Sequence of chain 1.B:
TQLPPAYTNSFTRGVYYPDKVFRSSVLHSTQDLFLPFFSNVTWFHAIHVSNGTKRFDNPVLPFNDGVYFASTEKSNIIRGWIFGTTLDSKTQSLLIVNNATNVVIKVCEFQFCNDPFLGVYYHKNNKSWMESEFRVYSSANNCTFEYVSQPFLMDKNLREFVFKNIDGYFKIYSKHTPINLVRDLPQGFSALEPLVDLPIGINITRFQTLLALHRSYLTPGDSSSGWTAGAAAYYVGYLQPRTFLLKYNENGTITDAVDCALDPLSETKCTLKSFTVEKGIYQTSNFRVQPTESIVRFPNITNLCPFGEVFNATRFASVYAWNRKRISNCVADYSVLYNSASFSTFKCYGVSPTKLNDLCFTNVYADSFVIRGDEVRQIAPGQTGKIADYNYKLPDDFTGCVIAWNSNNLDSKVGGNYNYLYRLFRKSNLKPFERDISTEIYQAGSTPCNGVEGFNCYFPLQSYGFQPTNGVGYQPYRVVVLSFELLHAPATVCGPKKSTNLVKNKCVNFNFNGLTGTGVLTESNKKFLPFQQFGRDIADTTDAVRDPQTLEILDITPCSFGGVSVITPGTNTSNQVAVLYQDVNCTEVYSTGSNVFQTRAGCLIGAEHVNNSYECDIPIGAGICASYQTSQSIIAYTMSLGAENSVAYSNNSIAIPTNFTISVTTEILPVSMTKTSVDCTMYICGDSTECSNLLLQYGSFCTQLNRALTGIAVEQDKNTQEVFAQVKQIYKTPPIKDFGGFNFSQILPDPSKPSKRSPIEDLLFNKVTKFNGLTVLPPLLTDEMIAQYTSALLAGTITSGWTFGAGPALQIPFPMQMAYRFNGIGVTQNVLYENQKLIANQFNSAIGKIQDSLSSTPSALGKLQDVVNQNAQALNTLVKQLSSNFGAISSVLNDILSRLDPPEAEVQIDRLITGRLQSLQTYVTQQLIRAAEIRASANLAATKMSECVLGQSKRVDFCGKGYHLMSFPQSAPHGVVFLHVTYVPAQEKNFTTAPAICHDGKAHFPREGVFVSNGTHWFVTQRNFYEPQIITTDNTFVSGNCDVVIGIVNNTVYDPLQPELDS

Binding-site contacts:
Ligand atom C4 contacts residue ASN331 of chain 1.B at 4.3 Å.
Ligand atom C5 contacts residue GLN580 of chain 1.B at 4.4 Å.
Ligand atom C5 contacts residue THR581 of chain 1.B at 4.3 Å.
Ligand atom C7 contacts residue ASN331 of chain 1.B at 3.5 Å.
Ligand atom C1 contacts residue GLN580 of chain 1.B at 4.3 Å.
Ligand atom C6 contacts residue THR581 of chain 1.B at 3.6 Å.
Ligand atom C6 contacts residue GLN580 of chain 1.B at 3.8 Å.
Ligand atom O6 contacts residue THR581 of chain 1.B at 3.9 Å.
Ligand atom C2 contacts residue ASN331 of chain 1.B at 2.5 Å.
Ligand atom N2 contacts residue ASN331 of chain 1.B at 2.9 Å (h-bond).
Ligand atom O5 contacts residue ASN331 of chain 1.B at 2.4 Å (h-bond).
Ligand atom C5 contacts residue ASN331 of chain 1.B at 3.7 Å.
Ligand atom O5 contacts residue GLN580 of chain 1.B at 3.9 Å.
Ligand atom C1 contacts residue ASN331 of chain 1.B at 1.4 Å.
Ligand atom C3 contacts residue ASN331 of chain 1.B at 3.8 Å.
Ligand atom O7 contacts residue ASN331 of chain 1.B at 3.7 Å.

The small molecule below binds the protein below.
Small molecule (SMILES): CC(=O)N[C@@H]1[C@@H](O)[C@H](O)[C@@H](CO)O[C@H]1O